Sequence of chain 1.C:
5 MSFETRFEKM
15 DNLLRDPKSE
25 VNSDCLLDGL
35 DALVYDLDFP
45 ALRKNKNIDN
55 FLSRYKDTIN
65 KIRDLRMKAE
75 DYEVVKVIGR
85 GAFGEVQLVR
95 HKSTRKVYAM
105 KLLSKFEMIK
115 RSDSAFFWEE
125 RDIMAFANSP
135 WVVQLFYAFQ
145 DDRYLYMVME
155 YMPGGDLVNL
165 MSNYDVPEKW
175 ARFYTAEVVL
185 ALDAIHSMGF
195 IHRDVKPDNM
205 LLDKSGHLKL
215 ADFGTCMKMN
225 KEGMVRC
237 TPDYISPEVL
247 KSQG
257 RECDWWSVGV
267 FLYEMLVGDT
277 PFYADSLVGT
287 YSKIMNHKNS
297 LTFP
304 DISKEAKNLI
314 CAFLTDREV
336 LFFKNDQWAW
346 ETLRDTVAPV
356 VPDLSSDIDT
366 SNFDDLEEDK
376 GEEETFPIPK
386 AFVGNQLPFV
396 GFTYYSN

Binding-site contacts:
Ligand atom O25 contacts residue ALA103 of chain 1.C at 3.2 Å.
Ligand atom CL26 contacts residue GLY83 of chain 1.C at 3.6 Å.
Ligand atom C22 contacts residue ARG84 of chain 1.C at 3.5 Å.
Ligand atom C18 contacts residue ARG84 of chain 1.C at 3.8 Å.
Ligand atom O25 contacts residue ILE82 of chain 1.C at 3.6 Å.
Ligand atom C6 contacts residue LEU205 of chain 1.C at 3.3 Å (hydrophobic).
Ligand atom C3 contacts residue ALA103 of chain 1.C at 3.5 Å (hydrophobic).
Ligand atom C23 contacts residue VAL90 of chain 1.C at 3.9 Å (hydrophobic).
Ligand atom C19 contacts residue ASP216 of chain 1.C at 3.6 Å.
Ligand atom O25 contacts residue TYR155 of chain 1.C at 3.6 Å.
Ligand atom C22 contacts residue VAL90 of chain 1.C at 3.7 Å (hydrophobic).
Ligand atom C20 contacts residue ASP216 of chain 1.C at 3.6 Å.
Ligand atom C3 contacts residue LEU205 of chain 1.C at 3.6 Å (hydrophobic).
Ligand atom C7 contacts residue LEU205 of chain 1.C at 3.8 Å (hydrophobic).
Ligand atom N2 contacts residue GLU154 of chain 1.C at 3.3 Å (salt-bridge).
Ligand atom C22 contacts residue GLU89 of chain 1.C at 3.7 Å.
Ligand atom C23 contacts residue GLY83 of chain 1.C at 3.7 Å.
Ligand atom C10 contacts residue ALA215 of chain 1.C at 3.8 Å (hydrophobic).
Ligand atom C4 contacts residue LEU205 of chain 1.C at 3.8 Å (hydrophobic).
Ligand atom C22 contacts residue GLY85 of chain 1.C at 3.4 Å.
Ligand atom C5 contacts residue LEU205 of chain 1.C at 3.5 Å (hydrophobic).
Ligand atom N15 contacts residue ASP202 of chain 1.C at 3.7 Å.
Ligand atom C23 contacts residue ARG84 of chain 1.C at 3.1 Å.
Ligand atom CL24 contacts residue GLU89 of chain 1.C at 3.8 Å.
Ligand atom C4 contacts residue ALA215 of chain 1.C at 3.4 Å (hydrophobic).
Ligand atom C4 contacts residue MET153 of chain 1.C at 3.7 Å (hydrophobic).
Ligand atom O27 contacts residue ASP202 of chain 1.C at 3.2 Å (salt-bridge).
Ligand atom C9 contacts residue VAL90 of chain 1.C at 3.7 Å (hydrophobic).
Ligand atom C14 contacts residue ASP202 of chain 1.C at 3.0 Å.
Ligand atom O25 contacts residue MET156 of chain 1.C at 3.3 Å (h-bond).
Ligand atom N2 contacts residue ALA103 of chain 1.C at 3.6 Å.
Ligand atom C23 contacts residue GLY85 of chain 1.C at 3.9 Å.
Ligand atom N2 contacts residue MET156 of chain 1.C at 3.6 Å.
Ligand atom C1 contacts residue MET153 of chain 1.C at 3.7 Å (hydrophobic).
Ligand atom C5 contacts residue ALA215 of chain 1.C at 3.8 Å (hydrophobic).
Ligand atom C21 contacts residue GLY85 of chain 1.C at 3.7 Å.
Ligand atom C7 contacts residue ILE82 of chain 1.C at 3.5 Å (hydrophobic).
Ligand atom CL26 contacts residue ILE82 of chain 1.C at 3.3 Å.
Ligand atom C1 contacts residue VAL137 of chain 1.C at 3.8 Å (hydrophobic).
Ligand atom C16 contacts residue ARG84 of chain 1.C at 3.8 Å.

This small molecule binds to this protein.
Small molecule (SMILES): O=C1N=CCc2cc(NC(=O)[C@@H]3CNC[C@H]3c3ccc(Cl)cc3)c(Cl)cc21